Sequence of chain 1.B:
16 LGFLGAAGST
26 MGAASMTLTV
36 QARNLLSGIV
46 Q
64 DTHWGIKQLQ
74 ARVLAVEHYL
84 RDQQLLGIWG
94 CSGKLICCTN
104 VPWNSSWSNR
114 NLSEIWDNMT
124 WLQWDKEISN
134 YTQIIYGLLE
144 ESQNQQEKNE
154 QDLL

The protein below binds the small molecule below.
Small molecule (SMILES): CC(=O)N[C@@H]1[C@@H](O)[C@H](O)[C@@H](CO)O[C@H]1O

Binding-site contacts:
Ligand atom O7 contacts residue ASN133 of chain 1.B at 3.3 Å (h-bond).
Ligand atom C8 contacts residue ASN133 of chain 1.B at 3.7 Å.
Ligand atom C7 contacts residue GLU130 of chain 1.B at 4.1 Å.
Ligand atom C1 contacts residue ASN133 of chain 1.B at 1.5 Å.
Ligand atom C7 contacts residue LYS129 of chain 1.B at 4.4 Å.
Ligand atom C7 contacts residue TYR134 of chain 1.B at 4.4 Å (hydrophobic).
Ligand atom N2 contacts residue ASN133 of chain 1.B at 2.8 Å (h-bond).
Ligand atom O7 contacts residue TYR134 of chain 1.B at 3.3 Å (h-bond).
Ligand atom C8 contacts residue GLU130 of chain 1.B at 3.1 Å.
Ligand atom C8 contacts residue SER132 of chain 1.B at 3.6 Å.
Ligand atom O7 contacts residue GLU130 of chain 1.B at 4.3 Å.
Ligand atom C8 contacts residue ILE131 of chain 1.B at 3.9 Å (hydrophobic).
Ligand atom C2 contacts residue ASN133 of chain 1.B at 2.4 Å.
Ligand atom C5 contacts residue ASN133 of chain 1.B at 3.7 Å.
Ligand atom C8 contacts residue TYR134 of chain 1.B at 4.3 Å (hydrophobic).
Ligand atom C3 contacts residue ASN133 of chain 1.B at 3.8 Å.
Ligand atom O5 contacts residue ASN133 of chain 1.B at 2.4 Å (h-bond).
Ligand atom C8 contacts residue LYS129 of chain 1.B at 3.2 Å.
Ligand atom C7 contacts residue ASN133 of chain 1.B at 3.2 Å.
Ligand atom C4 contacts residue ASN133 of chain 1.B at 4.2 Å.